Binding-site contacts:
Ligand atom C5 contacts residue ASN204 of chain 1.A at 3.7 Å.
Ligand atom C3 contacts residue ASN204 of chain 1.A at 3.8 Å.
Ligand atom C8 contacts residue ASN204 of chain 1.A at 4.5 Å.
Ligand atom O7 contacts residue PRO208 of chain 1.A at 4.3 Å.
Ligand atom O7 contacts residue ASN204 of chain 1.A at 3.6 Å.
Ligand atom O5 contacts residue ASN204 of chain 1.A at 2.4 Å (h-bond).
Ligand atom C2 contacts residue ASN204 of chain 1.A at 2.4 Å.
Ligand atom C1 contacts residue ASN204 of chain 1.A at 1.4 Å.
Ligand atom C4 contacts residue ASN204 of chain 1.A at 4.2 Å.
Ligand atom O6 contacts residue THR206 of chain 1.A at 4.3 Å.
Ligand atom N2 contacts residue ASN204 of chain 1.A at 2.8 Å (h-bond).
Ligand atom C7 contacts residue ASN204 of chain 1.A at 3.4 Å.

A small-molecule ligand and the protein it binds are described below.
Small molecule (SMILES): CC(=O)N[C@H]1[C@H](O[C@H]2[C@H](O)[C@@H](NC(C)=O)CO[C@@H]2CO)O[C@H](CO)[C@@H](O)[C@@H]1O

Sequence of chain 1.A:
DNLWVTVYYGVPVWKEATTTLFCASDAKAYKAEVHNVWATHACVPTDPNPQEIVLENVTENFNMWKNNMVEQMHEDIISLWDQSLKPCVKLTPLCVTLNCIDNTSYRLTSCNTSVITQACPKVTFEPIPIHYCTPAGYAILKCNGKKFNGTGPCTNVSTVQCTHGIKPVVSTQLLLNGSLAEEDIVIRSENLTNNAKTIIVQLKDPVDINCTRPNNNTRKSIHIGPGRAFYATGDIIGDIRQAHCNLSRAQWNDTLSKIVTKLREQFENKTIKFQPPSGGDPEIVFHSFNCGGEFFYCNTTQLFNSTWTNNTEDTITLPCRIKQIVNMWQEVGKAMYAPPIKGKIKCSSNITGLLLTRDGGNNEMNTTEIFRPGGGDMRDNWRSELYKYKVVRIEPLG